Sequence of chain 1.G:
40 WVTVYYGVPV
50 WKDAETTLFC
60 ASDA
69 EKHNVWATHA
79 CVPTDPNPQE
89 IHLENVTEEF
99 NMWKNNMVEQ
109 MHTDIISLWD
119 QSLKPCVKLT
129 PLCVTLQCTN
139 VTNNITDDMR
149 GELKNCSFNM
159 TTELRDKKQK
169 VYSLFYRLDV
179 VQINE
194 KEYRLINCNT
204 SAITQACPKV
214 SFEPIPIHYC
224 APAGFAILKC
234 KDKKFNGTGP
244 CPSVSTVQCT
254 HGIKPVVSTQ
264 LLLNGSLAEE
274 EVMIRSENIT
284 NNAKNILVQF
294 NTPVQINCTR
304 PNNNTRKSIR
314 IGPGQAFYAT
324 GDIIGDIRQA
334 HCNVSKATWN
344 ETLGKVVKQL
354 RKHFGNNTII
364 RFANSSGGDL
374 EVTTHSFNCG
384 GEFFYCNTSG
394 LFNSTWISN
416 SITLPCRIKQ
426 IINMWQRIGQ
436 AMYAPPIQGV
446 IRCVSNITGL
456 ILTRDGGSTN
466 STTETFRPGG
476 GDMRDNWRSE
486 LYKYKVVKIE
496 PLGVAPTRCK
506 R

Binding-site contacts:
Ligand atom C2 contacts residue ASN142 of chain 1.G at 2.5 Å.
Ligand atom C5 contacts residue ASN142 of chain 1.G at 3.7 Å.
Ligand atom O5 contacts residue GLY328 of chain 1.G at 4.4 Å.
Ligand atom O7 contacts residue ASN142 of chain 1.G at 4.2 Å.
Ligand atom O7 contacts residue ASN141 of chain 1.G at 3.3 Å (h-bond).
Ligand atom C4 contacts residue ASN142 of chain 1.G at 4.2 Å.
Ligand atom N2 contacts residue ASN142 of chain 1.G at 2.8 Å (h-bond).
Ligand atom C7 contacts residue ASN142 of chain 1.G at 3.7 Å.
Ligand atom O5 contacts residue ASN142 of chain 1.G at 2.4 Å (h-bond).
Ligand atom C8 contacts residue ASN141 of chain 1.G at 2.9 Å.
Ligand atom C7 contacts residue ASN141 of chain 1.G at 3.1 Å.
Ligand atom C1 contacts residue ASN142 of chain 1.G at 1.5 Å.
Ligand atom N2 contacts residue ASN141 of chain 1.G at 3.9 Å.
Ligand atom C3 contacts residue ASN142 of chain 1.G at 3.8 Å.

The protein below binds the small molecule below.
Small molecule (SMILES): CC(=O)N[C@@H]1[C@@H](O)[C@H](O)[C@@H](CO)O[C@H]1O